Sequence of chain 8.F:
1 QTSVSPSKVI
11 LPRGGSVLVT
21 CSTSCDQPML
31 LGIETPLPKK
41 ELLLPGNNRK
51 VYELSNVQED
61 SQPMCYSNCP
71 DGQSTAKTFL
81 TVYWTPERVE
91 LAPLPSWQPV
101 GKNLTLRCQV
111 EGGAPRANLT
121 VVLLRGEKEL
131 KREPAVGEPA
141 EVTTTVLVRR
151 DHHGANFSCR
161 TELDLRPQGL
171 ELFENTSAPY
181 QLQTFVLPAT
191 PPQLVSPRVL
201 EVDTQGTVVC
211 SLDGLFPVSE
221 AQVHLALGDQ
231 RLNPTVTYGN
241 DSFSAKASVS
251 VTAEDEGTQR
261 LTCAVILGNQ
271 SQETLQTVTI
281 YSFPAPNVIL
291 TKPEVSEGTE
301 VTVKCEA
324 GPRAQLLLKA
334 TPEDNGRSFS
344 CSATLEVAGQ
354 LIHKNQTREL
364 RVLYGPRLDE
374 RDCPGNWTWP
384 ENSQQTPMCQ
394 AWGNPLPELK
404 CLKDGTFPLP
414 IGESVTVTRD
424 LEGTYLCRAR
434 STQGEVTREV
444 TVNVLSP

Binding-site contacts:
Ligand atom C3 contacts residue ASN358 of chain 8.F at 3.8 Å.
Ligand atom C5 contacts residue ASN358 of chain 8.F at 3.6 Å.
Ligand atom O5 contacts residue ASN358 of chain 8.F at 2.4 Å (h-bond).
Ligand atom C4 contacts residue ASN358 of chain 8.F at 4.2 Å.
Ligand atom N2 contacts residue ASN358 of chain 8.F at 2.9 Å (h-bond).
Ligand atom C2 contacts residue ASN358 of chain 8.F at 2.5 Å.
Ligand atom C1 contacts residue ASN358 of chain 8.F at 1.4 Å.
Ligand atom C7 contacts residue ASN358 of chain 8.F at 3.4 Å.
Ligand atom O7 contacts residue SER345 of chain 8.F at 4.2 Å.
Ligand atom O7 contacts residue ASN358 of chain 8.F at 3.3 Å (h-bond).
Ligand atom O7 contacts residue SER343 of chain 8.F at 4.3 Å.

A protein and the small-molecule ligand that binds it are described below.
Small molecule (SMILES): CC(=O)N[C@@H]1[C@@H](O)[C@H](O)[C@@H](CO)O[C@H]1O